Sequence of chain 1.C:
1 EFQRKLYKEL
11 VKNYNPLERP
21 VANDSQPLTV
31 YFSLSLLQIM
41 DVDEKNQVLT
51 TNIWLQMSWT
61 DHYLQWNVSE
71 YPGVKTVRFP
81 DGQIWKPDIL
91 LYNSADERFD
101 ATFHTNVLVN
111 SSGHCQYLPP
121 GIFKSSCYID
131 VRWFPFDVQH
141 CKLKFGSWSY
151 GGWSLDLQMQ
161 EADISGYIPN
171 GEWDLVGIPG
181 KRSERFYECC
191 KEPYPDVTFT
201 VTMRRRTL

Binding-site contacts:
Ligand atom C5 contacts residue SER69 of chain 1.C at 4.0 Å.
Ligand atom C1 contacts residue ASN67 of chain 1.C at 1.4 Å.
Ligand atom C4 contacts residue ASN67 of chain 1.C at 4.2 Å.
Ligand atom C3 contacts residue ASN67 of chain 1.C at 3.8 Å.
Ligand atom O7 contacts residue ASN67 of chain 1.C at 4.2 Å.
Ligand atom C1 contacts residue SER69 of chain 1.C at 4.0 Å.
Ligand atom C7 contacts residue ASN67 of chain 1.C at 3.8 Å.
Ligand atom N2 contacts residue ASN67 of chain 1.C at 2.9 Å (h-bond).
Ligand atom O5 contacts residue SER69 of chain 1.C at 3.8 Å.
Ligand atom C5 contacts residue ASN67 of chain 1.C at 3.7 Å.
Ligand atom O5 contacts residue ASN67 of chain 1.C at 2.4 Å (h-bond).
Ligand atom C6 contacts residue SER69 of chain 1.C at 4.4 Å.
Ligand atom C2 contacts residue ASN67 of chain 1.C at 2.5 Å.

A protein and the small-molecule ligand that binds it are described below.
Small molecule (SMILES): CC(=O)N[C@@H]1[C@@H](O)[C@H](O)[C@@H](CO)O[C@H]1O